Sequence of chain 1.A:
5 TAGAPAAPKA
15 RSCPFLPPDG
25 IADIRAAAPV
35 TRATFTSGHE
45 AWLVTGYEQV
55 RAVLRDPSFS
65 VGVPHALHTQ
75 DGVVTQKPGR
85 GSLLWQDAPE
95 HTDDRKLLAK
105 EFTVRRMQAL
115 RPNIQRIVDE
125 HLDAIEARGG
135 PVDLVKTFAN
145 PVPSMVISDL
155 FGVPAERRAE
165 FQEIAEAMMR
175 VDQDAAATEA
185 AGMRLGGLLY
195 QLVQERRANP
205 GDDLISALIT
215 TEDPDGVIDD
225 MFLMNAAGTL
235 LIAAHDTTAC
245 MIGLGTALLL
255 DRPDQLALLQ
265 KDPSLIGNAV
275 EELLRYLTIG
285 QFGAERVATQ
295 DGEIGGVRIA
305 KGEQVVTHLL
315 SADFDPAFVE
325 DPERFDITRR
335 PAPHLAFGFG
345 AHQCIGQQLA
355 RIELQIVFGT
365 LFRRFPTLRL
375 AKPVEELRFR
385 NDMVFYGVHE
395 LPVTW

This small molecule binds to this protein.
Small molecule (SMILES): CC(C)(c1ccc(O)cc1)c1ccc(O)cc1

Binding-site contacts:
Ligand atom C14 contacts residue ALA180 of chain 1.A at 3.9 Å (hydrophobic).
Ligand atom C9 contacts residue PRO82 of chain 1.A at 4.1 Å (hydrophobic).
Ligand atom O2 contacts residue GLN177 of chain 1.A at 3.2 Å (h-bond).
Ligand atom C13 contacts residue PRO82 of chain 1.A at 3.7 Å (hydrophobic).
Ligand atom C11 contacts residue ASN229 of chain 1.A at 3.8 Å.
Ligand atom C14 contacts residue PRO82 of chain 1.A at 3.6 Å (hydrophobic).
Ligand atom C15 contacts residue ALA180 of chain 1.A at 3.9 Å (hydrophobic).
Ligand atom C11 contacts residue THR233 of chain 1.A at 3.9 Å.
Ligand atom O1 contacts residue MET187 of chain 1.A at 4.1 Å.
Ligand atom O2 contacts residue TRP89 of chain 1.A at 3.6 Å.
Ligand atom C11 contacts residue MET228 of chain 1.A at 4.2 Å (hydrophobic).
Ligand atom C10 contacts residue ASN229 of chain 1.A at 3.8 Å.
Ligand atom C5 contacts residue GLY186 of chain 1.A at 3.7 Å.
Ligand atom O1 contacts residue ALA181 of chain 1.A at 3.5 Å (h-bond).
Ligand atom C14 contacts residue ILE236 of chain 1.A at 3.8 Å (hydrophobic).
Ligand atom C7 contacts residue MET187 of chain 1.A at 3.8 Å (hydrophobic).
Ligand atom C10 contacts residue PRO82 of chain 1.A at 3.9 Å (hydrophobic).
Ligand atom C12 contacts residue THR233 of chain 1.A at 3.4 Å.
Ligand atom C12 contacts residue SER86 of chain 1.A at 4.0 Å.
Ligand atom C6 contacts residue ALA181 of chain 1.A at 4.1 Å (hydrophobic).
Ligand atom O2 contacts residue SER86 of chain 1.A at 4.1 Å.
Ligand atom C3 contacts residue MET228 of chain 1.A at 3.8 Å (hydrophobic).
Ligand atom C3 contacts residue ASN229 of chain 1.A at 4.1 Å.
Ligand atom C15 contacts residue ILE236 of chain 1.A at 3.9 Å (hydrophobic).
Ligand atom C13 contacts residue GLN177 of chain 1.A at 4.2 Å.
Ligand atom C11 contacts residue PRO82 of chain 1.A at 4.2 Å (hydrophobic).
Ligand atom O2 contacts residue PRO82 of chain 1.A at 4.2 Å.
Ligand atom C12 contacts residue PRO82 of chain 1.A at 4.0 Å (hydrophobic).
Ligand atom C15 contacts residue PRO82 of chain 1.A at 3.8 Å (hydrophobic).
Ligand atom C8 contacts residue ALA181 of chain 1.A at 3.9 Å (hydrophobic).
Ligand atom C7 contacts residue ALA181 of chain 1.A at 3.7 Å (hydrophobic).
Ligand atom O2 contacts residue THR233 of chain 1.A at 2.6 Å (h-bond).
Ligand atom C11 contacts residue GLY232 of chain 1.A at 3.8 Å.
Ligand atom C4 contacts residue PRO82 of chain 1.A at 4.1 Å (hydrophobic).
Ligand atom C5 contacts residue LEU189 of chain 1.A at 3.9 Å (hydrophobic).
Ligand atom C12 contacts residue ASN229 of chain 1.A at 3.4 Å.
Ligand atom C13 contacts residue THR233 of chain 1.A at 3.3 Å.
Ligand atom C9 contacts residue ALA181 of chain 1.A at 4.0 Å (hydrophobic).
Ligand atom C12 contacts residue GLY232 of chain 1.A at 3.7 Å.
Ligand atom C6 contacts residue GLY186 of chain 1.A at 3.6 Å.